Binding-site contacts:
Ligand atom C5 contacts residue GLY15 of chain 1.D at 4.5 Å.
Ligand atom C2 contacts residue GLY137 of chain 1.D at 4.2 Å.
Ligand atom C4 contacts residue GLY15 of chain 1.D at 3.1 Å.
Ligand atom O6 contacts residue LEU139 of chain 1.D at 3.1 Å (h-bond).
Ligand atom O4 contacts residue GLY14 of chain 1.D at 3.3 Å.
Ligand atom C5 contacts residue THR91 of chain 1.D at 4.4 Å.
Ligand atom O6 contacts residue GLY137 of chain 1.D at 3.8 Å.
Ligand atom O4 contacts residue ASP141 of chain 1.D at 3.1 Å (salt-bridge).
Ligand atom C7 contacts residue ALA90 of chain 1.D at 4.0 Å (hydrophobic).
Ligand atom C5 contacts residue ASP138 of chain 1.D at 4.1 Å.
Ligand atom C2 contacts residue ASP138 of chain 1.D at 4.3 Å.
Ligand atom C4 contacts residue ASP141 of chain 1.D at 3.6 Å.
Ligand atom C7 contacts residue THR91 of chain 1.D at 4.4 Å.
Ligand atom C6 contacts residue LEU139 of chain 1.D at 4.0 Å (hydrophobic).
Ligand atom O2 contacts residue GLY15 of chain 1.D at 3.6 Å.
Ligand atom C2 contacts residue GLY15 of chain 1.D at 4.5 Å.
Ligand atom O6 contacts residue ASP141 of chain 1.D at 2.6 Å (salt-bridge).
Ligand atom O5 contacts residue LEU139 of chain 1.D at 4.3 Å.
Ligand atom C6 contacts residue ASP141 of chain 1.D at 3.2 Å.
Ligand atom O4 contacts residue THR91 of chain 1.D at 3.7 Å.
Ligand atom O6 contacts residue VAL95 of chain 1.D at 4.4 Å.
Ligand atom O3 contacts residue GLY15 of chain 1.D at 3.2 Å (h-bond).
Ligand atom O6 contacts residue ASP138 of chain 1.D at 3.3 Å (salt-bridge).
Ligand atom C6 contacts residue THR91 of chain 1.D at 4.4 Å.
Ligand atom O5 contacts residue ASP138 of chain 1.D at 2.9 Å (salt-bridge).
Ligand atom O1 contacts residue ASP138 of chain 1.D at 3.5 Å (salt-bridge).
Ligand atom O4 contacts residue THR93 of chain 1.D at 4.0 Å.
Ligand atom C7 contacts residue ASP138 of chain 1.D at 4.0 Å.
Ligand atom C1 contacts residue GLY137 of chain 1.D at 4.2 Å.
Ligand atom O2 contacts residue ASP138 of chain 1.D at 3.9 Å.
Ligand atom O4 contacts residue GLY15 of chain 1.D at 3.1 Å (h-bond).
Ligand atom C5 contacts residue ASP141 of chain 1.D at 4.0 Å.
Ligand atom O5 contacts residue GLY137 of chain 1.D at 3.7 Å.
Ligand atom C1 contacts residue ASP138 of chain 1.D at 3.3 Å.
Ligand atom O2 contacts residue GLY137 of chain 1.D at 3.0 Å.
Ligand atom C6 contacts residue ASP138 of chain 1.D at 4.2 Å.
Ligand atom O3 contacts residue GLY14 of chain 1.D at 4.2 Å.
Ligand atom C4 contacts residue GLY14 of chain 1.D at 4.0 Å.
Ligand atom C3 contacts residue GLY15 of chain 1.D at 3.7 Å.
Ligand atom C6 contacts residue VAL95 of chain 1.D at 4.1 Å (hydrophobic).

A small-molecule ligand and the protein it binds are described below.
Small molecule (SMILES): CO[C@H]1O[C@H](CO)[C@@H](O)[C@H](O)[C@@H]1O

Sequence of chain 1.D:
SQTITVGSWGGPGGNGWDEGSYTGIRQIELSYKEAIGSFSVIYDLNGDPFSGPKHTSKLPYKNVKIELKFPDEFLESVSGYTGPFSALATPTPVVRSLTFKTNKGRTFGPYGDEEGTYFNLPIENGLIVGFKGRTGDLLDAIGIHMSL